Sequence of chain 1.B:
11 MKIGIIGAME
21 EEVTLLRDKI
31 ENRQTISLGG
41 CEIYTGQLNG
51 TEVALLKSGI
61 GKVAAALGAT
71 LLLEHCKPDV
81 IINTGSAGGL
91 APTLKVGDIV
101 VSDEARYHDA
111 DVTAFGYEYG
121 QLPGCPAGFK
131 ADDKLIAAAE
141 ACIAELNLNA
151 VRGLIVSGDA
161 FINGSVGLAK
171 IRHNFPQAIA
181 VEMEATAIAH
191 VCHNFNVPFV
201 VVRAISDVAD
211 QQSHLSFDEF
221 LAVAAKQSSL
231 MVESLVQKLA

The small molecule below binds the protein below.
Small molecule (SMILES): Nc1ncnc2c([C@@H]3O[C@H](CO)[C@@H](O)[C@H]3O)n[nH]c12

Binding-site contacts:
Ligand atom C2' contacts residue GLU184 of chain 1.A at 3.7 Å.
Ligand atom C9 contacts residue SER86 of chain 1.A at 3.4 Å.
Ligand atom N6 contacts residue ILE162 of chain 1.A at 3.1 Å (h-bond).
Ligand atom C2 contacts residue ILE162 of chain 1.A at 3.5 Å (hydrophobic).
Ligand atom C2 contacts residue MET183 of chain 1.A at 3.8 Å (hydrophobic).
Ligand atom N1 contacts residue ILE162 of chain 1.A at 2.9 Å (h-bond).
Ligand atom O4' contacts residue PHE217 of chain 1.A at 3.3 Å.
Ligand atom N6 contacts residue ALA209 of chain 1.A at 3.4 Å.
Ligand atom O2' contacts residue GLU182 of chain 1.A at 3.2 Å.
Ligand atom O2' contacts residue GLU184 of chain 1.A at 2.6 Å (salt-bridge).
Ligand atom O3' contacts residue ALA18 of chain 1.A at 3.8 Å.
Ligand atom C5 contacts residue ASP207 of chain 1.A at 3.7 Å.
Ligand atom O3' contacts residue GLU184 of chain 1.A at 2.5 Å (salt-bridge).
Ligand atom N1 contacts residue PHE161 of chain 1.A at 3.7 Å.
Ligand atom N7 contacts residue GLY88 of chain 1.A at 3.4 Å (h-bond).
Ligand atom O2' contacts residue MET183 of chain 1.A at 2.9 Å (h-bond).
Ligand atom N8 contacts residue PHE217 of chain 1.A at 3.6 Å.
Ligand atom N3 contacts residue MET183 of chain 1.A at 3.4 Å.
Ligand atom C5 contacts residue GLY88 of chain 1.A at 3.7 Å.
Ligand atom N3 contacts residue GLU182 of chain 1.A at 3.5 Å.
Ligand atom O4' contacts residue SER86 of chain 1.A at 3.0 Å (h-bond).
Ligand atom O5' contacts residue MET183 of chain 1.A at 3.3 Å (h-bond).
Ligand atom C3' contacts residue GLU184 of chain 1.A at 3.3 Å.
Ligand atom N7 contacts residue ALA87 of chain 1.A at 3.4 Å.
Ligand atom C6 contacts residue ASP207 of chain 1.A at 3.8 Å.
Ligand atom N7 contacts residue PHE161 of chain 1.A at 3.8 Å.
Ligand atom N6 contacts residue ASP207 of chain 1.A at 2.8 Å (salt-bridge).
Ligand atom C2 contacts residue PHE161 of chain 1.A at 3.5 Å (hydrophobic).
Ligand atom C6 contacts residue PHE161 of chain 1.A at 3.6 Å (hydrophobic).
Ligand atom O2' contacts residue ARG203 of chain 1.A at 3.0 Å (salt-bridge).
Ligand atom C1' contacts residue SER86 of chain 1.A at 3.2 Å.
Ligand atom N8 contacts residue ALA87 of chain 1.A at 3.4 Å (h-bond).
Ligand atom N8 contacts residue ASP207 of chain 1.A at 3.6 Å (salt-bridge).
Ligand atom C2' contacts residue MET183 of chain 1.A at 3.5 Å (hydrophobic).
Ligand atom N8 contacts residue SER86 of chain 1.A at 2.9 Å (h-bond).
Ligand atom N7 contacts residue ASP207 of chain 1.A at 2.7 Å (salt-bridge).
Ligand atom N7 contacts residue SER206 of chain 1.A at 3.7 Å.
Ligand atom C2 contacts residue ALA160 of chain 1.A at 3.4 Å (hydrophobic).
Ligand atom C5 contacts residue PHE161 of chain 1.A at 3.5 Å (hydrophobic).
Ligand atom N8 contacts residue SER206 of chain 1.A at 3.6 Å (h-bond).

Sequence of chain 1.A:
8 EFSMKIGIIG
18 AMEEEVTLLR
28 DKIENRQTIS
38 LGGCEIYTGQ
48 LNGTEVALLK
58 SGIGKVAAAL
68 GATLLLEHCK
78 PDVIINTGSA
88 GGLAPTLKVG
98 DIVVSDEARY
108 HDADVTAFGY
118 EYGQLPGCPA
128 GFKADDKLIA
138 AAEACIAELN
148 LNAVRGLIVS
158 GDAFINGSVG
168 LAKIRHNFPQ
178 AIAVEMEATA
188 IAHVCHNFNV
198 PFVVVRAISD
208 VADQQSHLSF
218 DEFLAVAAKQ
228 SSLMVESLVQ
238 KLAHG